Binding-site contacts:
Ligand atom C11 contacts residue GLU421 of chain 1.A at 3.8 Å.
Ligand atom C17 contacts residue GOL1 of chain 1.D at 3.7 Å.
Ligand atom C14 contacts residue ASP46 of chain 1.A at 3.9 Å.
Ligand atom C15 contacts residue PHE44 of chain 1.A at 3.6 Å (hydrophobic).
Ligand atom CL contacts residue PHE104 of chain 1.A at 4.0 Å.
Ligand atom C5 contacts residue SER103 of chain 1.A at 3.4 Å.
Ligand atom N3 contacts residue ASP46 of chain 1.A at 3.3 Å (salt-bridge).
Ligand atom N1 contacts residue TRP56 of chain 1.A at 3.5 Å.
Ligand atom C8 contacts residue TRP56 of chain 1.A at 3.5 Å (hydrophobic).
Ligand atom C14 contacts residue PHE44 of chain 1.A at 3.8 Å (hydrophobic).
Ligand atom CL contacts residue TRP56 of chain 1.A at 3.9 Å.
Ligand atom C5 contacts residue TRP56 of chain 1.A at 3.8 Å (hydrophobic).
Ligand atom C11 contacts residue PHE422 of chain 1.A at 3.9 Å (hydrophobic).
Ligand atom C16 contacts residue PHE44 of chain 1.A at 3.9 Å (hydrophobic).
Ligand atom C5 contacts residue PHE422 of chain 1.A at 3.5 Å (hydrophobic).
Ligand atom C7 contacts residue TRP56 of chain 1.A at 3.4 Å (hydrophobic).
Ligand atom N2 contacts residue TRP56 of chain 1.A at 3.9 Å.
Ligand atom C16 contacts residue ASP46 of chain 1.A at 3.1 Å.
Ligand atom C8 contacts residue ALA53 of chain 1.A at 3.7 Å (hydrophobic).
Ligand atom N1 contacts residue ALA53 of chain 1.A at 3.9 Å.
Ligand atom C7 contacts residue PHE104 of chain 1.A at 3.6 Å (hydrophobic).
Ligand atom C15 contacts residue ASP46 of chain 1.A at 3.4 Å.
Ligand atom CL contacts residue LEU83 of chain 1.A at 3.6 Å.
Ligand atom C6 contacts residue TRP56 of chain 1.A at 3.6 Å (hydrophobic).
Ligand atom C13 contacts residue ASP46 of chain 1.A at 3.2 Å.
Ligand atom C4 contacts residue TRP56 of chain 1.A at 3.6 Å (hydrophobic).
Ligand atom N2 contacts residue PHE422 of chain 1.A at 3.5 Å (h-bond).
Ligand atom C1 contacts residue TRP56 of chain 1.A at 3.8 Å (hydrophobic).
Ligand atom C17 contacts residue PHE44 of chain 1.A at 3.9 Å (hydrophobic).
Ligand atom C18 contacts residue GLU421 of chain 1.A at 3.7 Å.
Ligand atom C18 contacts residue TRP56 of chain 1.A at 3.4 Å (hydrophobic).
Ligand atom C12 contacts residue GLU421 of chain 1.A at 3.8 Å.
Ligand atom C2 contacts residue TRP56 of chain 1.A at 3.7 Å (hydrophobic).
Ligand atom C6 contacts residue SER103 of chain 1.A at 3.5 Å.
Ligand atom C9 contacts residue TRP56 of chain 1.A at 3.4 Å (hydrophobic).
Ligand atom C1 contacts residue SER52 of chain 1.A at 4.0 Å.
Ligand atom C3 contacts residue TRP56 of chain 1.A at 3.7 Å (hydrophobic).
Ligand atom N1 contacts residue SER52 of chain 1.A at 4.0 Å.
Ligand atom C8 contacts residue PHE104 of chain 1.A at 3.6 Å (hydrophobic).
Ligand atom C12 contacts residue PHE422 of chain 1.A at 3.9 Å (hydrophobic).

This protein binds this small molecule.
Small molecule (SMILES): CCN(CC)CCC[C@@H](C)Nc1ccnc2cc(Cl)ccc12

Sequence of chain 1.A:
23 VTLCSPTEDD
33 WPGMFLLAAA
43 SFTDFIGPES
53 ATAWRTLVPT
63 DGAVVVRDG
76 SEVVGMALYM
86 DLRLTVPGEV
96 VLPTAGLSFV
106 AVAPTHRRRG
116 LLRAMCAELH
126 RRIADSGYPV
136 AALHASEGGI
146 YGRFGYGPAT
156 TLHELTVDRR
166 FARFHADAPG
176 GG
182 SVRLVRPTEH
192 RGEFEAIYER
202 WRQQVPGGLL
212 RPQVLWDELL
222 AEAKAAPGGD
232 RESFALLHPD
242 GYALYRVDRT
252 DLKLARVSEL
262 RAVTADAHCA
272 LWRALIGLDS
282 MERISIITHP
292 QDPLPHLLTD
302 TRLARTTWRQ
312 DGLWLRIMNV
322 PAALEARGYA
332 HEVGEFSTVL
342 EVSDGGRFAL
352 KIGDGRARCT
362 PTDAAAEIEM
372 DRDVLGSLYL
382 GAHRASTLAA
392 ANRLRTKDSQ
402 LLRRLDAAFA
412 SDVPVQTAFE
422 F